The small molecule below binds the protein below.
Small molecule (SMILES): CC(=O)N[C@@H]1[C@@H](O)[C@H](O)[C@@H](CO)O[C@H]1O

Sequence of chain 1.C:
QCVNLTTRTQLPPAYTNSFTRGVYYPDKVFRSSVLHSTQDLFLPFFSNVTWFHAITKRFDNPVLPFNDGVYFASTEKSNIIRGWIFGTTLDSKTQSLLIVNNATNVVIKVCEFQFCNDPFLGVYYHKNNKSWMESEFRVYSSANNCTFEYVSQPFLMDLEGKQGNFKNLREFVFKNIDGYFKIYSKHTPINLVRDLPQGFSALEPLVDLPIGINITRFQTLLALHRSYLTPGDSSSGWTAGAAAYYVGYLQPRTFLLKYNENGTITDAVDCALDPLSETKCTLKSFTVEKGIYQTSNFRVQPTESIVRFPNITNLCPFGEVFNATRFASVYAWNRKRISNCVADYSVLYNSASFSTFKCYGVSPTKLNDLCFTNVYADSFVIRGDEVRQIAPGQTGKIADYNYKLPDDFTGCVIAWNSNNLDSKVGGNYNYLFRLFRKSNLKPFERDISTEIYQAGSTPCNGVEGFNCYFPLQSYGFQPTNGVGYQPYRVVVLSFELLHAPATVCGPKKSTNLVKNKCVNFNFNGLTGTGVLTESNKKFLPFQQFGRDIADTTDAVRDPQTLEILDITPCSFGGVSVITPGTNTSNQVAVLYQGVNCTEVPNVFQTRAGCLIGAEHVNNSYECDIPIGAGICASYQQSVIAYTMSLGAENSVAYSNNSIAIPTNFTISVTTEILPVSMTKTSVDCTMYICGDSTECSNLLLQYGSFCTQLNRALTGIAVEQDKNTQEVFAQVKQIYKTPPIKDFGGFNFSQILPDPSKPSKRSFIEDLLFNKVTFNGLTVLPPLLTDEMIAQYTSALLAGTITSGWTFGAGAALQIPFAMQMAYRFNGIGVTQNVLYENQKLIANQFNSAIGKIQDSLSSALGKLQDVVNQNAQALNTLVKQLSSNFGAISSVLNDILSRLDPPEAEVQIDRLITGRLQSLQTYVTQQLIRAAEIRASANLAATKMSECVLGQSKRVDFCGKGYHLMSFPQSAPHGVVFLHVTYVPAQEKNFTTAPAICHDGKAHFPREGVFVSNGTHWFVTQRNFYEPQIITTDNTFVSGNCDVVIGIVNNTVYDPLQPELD

Binding-site contacts:
Ligand atom C8 contacts residue GLY1160 of chain 1.C at 3.5 Å.
Ligand atom O5 contacts residue ASP825 of chain 1.A at 4.0 Å.
Ligand atom C5 contacts residue ASN738 of chain 1.C at 3.7 Å.
Ligand atom C1 contacts residue ASN738 of chain 1.C at 1.4 Å.
Ligand atom C8 contacts residue ILE1159 of chain 1.C at 4.3 Å (hydrophobic).
Ligand atom C7 contacts residue ASN738 of chain 1.C at 3.4 Å.
Ligand atom N2 contacts residue ASN738 of chain 1.C at 2.8 Å (h-bond).
Ligand atom C3 contacts residue ASN738 of chain 1.C at 3.8 Å.
Ligand atom C2 contacts residue ASN738 of chain 1.C at 2.4 Å.
Ligand atom C4 contacts residue ASN738 of chain 1.C at 4.2 Å.
Ligand atom O7 contacts residue ASN738 of chain 1.C at 3.6 Å.
Ligand atom C8 contacts residue ASN738 of chain 1.C at 4.5 Å.
Ligand atom O7 contacts residue ILE1159 of chain 1.C at 4.2 Å.
Ligand atom O5 contacts residue ASN738 of chain 1.C at 2.4 Å (h-bond).

Sequence of chain 1.A:
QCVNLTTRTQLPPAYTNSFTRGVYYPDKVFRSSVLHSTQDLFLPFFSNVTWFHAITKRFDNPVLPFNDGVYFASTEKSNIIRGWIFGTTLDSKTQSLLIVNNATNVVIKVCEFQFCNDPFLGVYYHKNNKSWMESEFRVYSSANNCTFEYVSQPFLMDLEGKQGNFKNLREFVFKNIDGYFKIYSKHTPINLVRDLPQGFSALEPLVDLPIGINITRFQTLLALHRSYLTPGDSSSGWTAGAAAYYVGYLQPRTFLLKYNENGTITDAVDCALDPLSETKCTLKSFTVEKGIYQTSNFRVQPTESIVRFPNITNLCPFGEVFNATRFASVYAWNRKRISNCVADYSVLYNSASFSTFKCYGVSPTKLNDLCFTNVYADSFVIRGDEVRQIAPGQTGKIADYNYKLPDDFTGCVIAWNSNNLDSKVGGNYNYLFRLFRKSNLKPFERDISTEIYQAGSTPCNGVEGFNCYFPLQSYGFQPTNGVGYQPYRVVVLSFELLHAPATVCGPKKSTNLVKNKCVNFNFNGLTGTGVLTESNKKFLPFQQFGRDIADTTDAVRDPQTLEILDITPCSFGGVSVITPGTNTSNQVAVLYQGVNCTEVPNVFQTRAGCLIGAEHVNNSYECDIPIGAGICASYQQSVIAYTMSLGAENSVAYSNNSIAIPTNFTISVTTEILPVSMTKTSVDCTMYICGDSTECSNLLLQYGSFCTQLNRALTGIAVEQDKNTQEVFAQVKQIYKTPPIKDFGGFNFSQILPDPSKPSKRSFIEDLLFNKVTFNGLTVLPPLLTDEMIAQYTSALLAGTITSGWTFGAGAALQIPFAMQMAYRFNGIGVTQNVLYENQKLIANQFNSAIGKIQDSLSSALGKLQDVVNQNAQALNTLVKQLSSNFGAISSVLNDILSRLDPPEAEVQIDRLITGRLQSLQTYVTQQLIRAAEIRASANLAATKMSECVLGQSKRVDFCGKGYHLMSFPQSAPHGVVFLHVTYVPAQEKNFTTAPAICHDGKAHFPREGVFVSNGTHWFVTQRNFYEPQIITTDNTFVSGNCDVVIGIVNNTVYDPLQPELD